Sequence of chain 1.F:
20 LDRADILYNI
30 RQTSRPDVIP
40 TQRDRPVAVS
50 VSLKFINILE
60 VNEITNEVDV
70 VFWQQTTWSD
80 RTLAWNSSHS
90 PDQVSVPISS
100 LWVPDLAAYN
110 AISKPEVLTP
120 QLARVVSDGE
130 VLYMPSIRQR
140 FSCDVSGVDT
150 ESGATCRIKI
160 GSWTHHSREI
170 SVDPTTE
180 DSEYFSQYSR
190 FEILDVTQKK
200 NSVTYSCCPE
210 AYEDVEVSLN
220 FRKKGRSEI

Sequence of chain 1.G:
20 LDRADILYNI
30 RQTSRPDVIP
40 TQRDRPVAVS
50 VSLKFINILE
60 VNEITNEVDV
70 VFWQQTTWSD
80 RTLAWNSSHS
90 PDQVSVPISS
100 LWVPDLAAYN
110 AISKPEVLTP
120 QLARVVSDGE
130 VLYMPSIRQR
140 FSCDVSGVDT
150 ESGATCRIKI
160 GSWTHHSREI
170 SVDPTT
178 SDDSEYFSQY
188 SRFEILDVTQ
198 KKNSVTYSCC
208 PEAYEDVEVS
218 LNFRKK

The small molecule below binds the protein below.
Small molecule (SMILES): CC(=O)OCC[N+](C)(C)C

Binding-site contacts:
Ligand atom O4 contacts residue TRP162 of chain 1.F at 3.6 Å.
Ligand atom O4 contacts residue THR163 of chain 1.F at 4.4 Å.
Ligand atom O7 contacts residue THR163 of chain 1.F at 4.1 Å.
Ligand atom C3 contacts residue TYR211 of chain 1.F at 4.4 Å (hydrophobic).
Ligand atom C10 contacts residue SER161 of chain 1.F at 3.8 Å.
Ligand atom C10 contacts residue TYR108 of chain 1.F at 3.3 Å (hydrophobic).
Ligand atom N1 contacts residue TYR204 of chain 1.F at 4.3 Å.
Ligand atom C3 contacts residue MET133 of chain 1.G at 4.5 Å (hydrophobic).
Ligand atom C3 contacts residue CYS206 of chain 1.F at 4.3 Å (hydrophobic).
Ligand atom C6 contacts residue ARG123 of chain 1.G at 3.9 Å.
Ligand atom O4 contacts residue CYS207 of chain 1.F at 4.1 Å.
Ligand atom C5 contacts residue TRP162 of chain 1.F at 3.7 Å (hydrophobic).
Ligand atom O7 contacts residue MET133 of chain 1.G at 3.8 Å.
Ligand atom C6 contacts residue THR163 of chain 1.F at 4.0 Å.
Ligand atom O4 contacts residue CYS206 of chain 1.F at 4.4 Å.
Ligand atom C3 contacts residue CYS207 of chain 1.F at 4.4 Å (hydrophobic).
Ligand atom C8 contacts residue TYR204 of chain 1.F at 3.5 Å (hydrophobic).
Ligand atom C10 contacts residue TYR211 of chain 1.F at 3.5 Å (hydrophobic).
Ligand atom C5 contacts residue THR163 of chain 1.F at 4.2 Å.
Ligand atom C8 contacts residue TRP72 of chain 1.G at 4.5 Å (hydrophobic).
Ligand atom N1 contacts residue TYR211 of chain 1.F at 4.3 Å.
Ligand atom N1 contacts residue TRP162 of chain 1.F at 3.6 Å (h-bond).
Ligand atom C5 contacts residue MET133 of chain 1.G at 4.5 Å (hydrophobic).
Ligand atom C9 contacts residue TRP162 of chain 1.F at 3.2 Å (hydrophobic).
Ligand atom C2 contacts residue TRP162 of chain 1.F at 3.3 Å (hydrophobic).
Ligand atom C10 contacts residue TYR204 of chain 1.F at 3.9 Å (hydrophobic).
Ligand atom C3 contacts residue TRP162 of chain 1.F at 3.3 Å (hydrophobic).
Ligand atom C6 contacts residue LEU131 of chain 1.G at 4.1 Å (hydrophobic).
Ligand atom C10 contacts residue TRP162 of chain 1.F at 3.7 Å (hydrophobic).
Ligand atom O4 contacts residue TYR211 of chain 1.F at 3.9 Å.
Ligand atom C2 contacts residue TYR211 of chain 1.F at 3.5 Å (hydrophobic).
Ligand atom O7 contacts residue TRP162 of chain 1.F at 3.5 Å (h-bond).